Sequence of chain 4.A:
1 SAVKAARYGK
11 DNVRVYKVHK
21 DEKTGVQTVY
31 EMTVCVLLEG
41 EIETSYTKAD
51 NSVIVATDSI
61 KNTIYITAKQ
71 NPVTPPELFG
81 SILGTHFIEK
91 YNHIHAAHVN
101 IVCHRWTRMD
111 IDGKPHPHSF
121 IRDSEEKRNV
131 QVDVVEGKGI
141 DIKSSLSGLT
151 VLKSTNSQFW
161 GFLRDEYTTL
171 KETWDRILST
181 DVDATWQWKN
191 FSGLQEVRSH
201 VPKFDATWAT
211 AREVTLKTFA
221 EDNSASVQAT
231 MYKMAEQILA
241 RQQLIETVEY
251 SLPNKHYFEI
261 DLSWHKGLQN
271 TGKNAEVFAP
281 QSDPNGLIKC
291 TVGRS

Sequence of chain 3.A:
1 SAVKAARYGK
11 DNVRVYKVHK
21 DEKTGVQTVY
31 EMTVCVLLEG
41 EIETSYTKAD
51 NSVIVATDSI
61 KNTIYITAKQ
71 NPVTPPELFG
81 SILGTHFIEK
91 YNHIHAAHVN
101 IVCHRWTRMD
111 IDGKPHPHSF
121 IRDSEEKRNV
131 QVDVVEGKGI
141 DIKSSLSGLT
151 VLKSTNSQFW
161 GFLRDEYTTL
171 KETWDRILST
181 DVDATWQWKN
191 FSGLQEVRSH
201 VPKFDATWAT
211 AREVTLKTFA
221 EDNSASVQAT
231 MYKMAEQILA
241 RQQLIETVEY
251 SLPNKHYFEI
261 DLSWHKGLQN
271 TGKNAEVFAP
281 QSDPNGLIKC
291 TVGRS

Binding-site contacts:
Ligand atom N3 contacts residue PHE159 of chain 3.A at 3.7 Å.
Ligand atom N9 contacts residue THR57 of chain 4.A at 4.1 Å.
Ligand atom C6 contacts residue GLN228 of chain 3.A at 3.7 Å.
Ligand atom O6 contacts residue THR57 of chain 4.A at 3.9 Å.
Ligand atom N8 contacts residue PHE159 of chain 3.A at 3.6 Å.
Ligand atom O6 contacts residue ILE54 of chain 4.A at 3.5 Å.
Ligand atom C2 contacts residue GLN228 of chain 3.A at 3.8 Å.
Ligand atom C5 contacts residue PHE159 of chain 3.A at 3.4 Å (hydrophobic).
Ligand atom N7 contacts residue PHE159 of chain 3.A at 3.6 Å.
Ligand atom O6 contacts residue GLN228 of chain 3.A at 2.9 Å (h-bond).
Ligand atom O2 contacts residue GLN228 of chain 3.A at 3.8 Å.
Ligand atom C6 contacts residue PHE159 of chain 3.A at 3.5 Å (hydrophobic).
Ligand atom O2 contacts residue VAL227 of chain 3.A at 2.9 Å (h-bond).
Ligand atom O2 contacts residue SER226 of chain 3.A at 3.5 Å.
Ligand atom N3 contacts residue ARG176 of chain 3.A at 3.0 Å (salt-bridge).
Ligand atom C2 contacts residue ARG176 of chain 3.A at 3.6 Å.
Ligand atom N7 contacts residue ALA56 of chain 4.A at 3.5 Å.
Ligand atom N1 contacts residue PHE159 of chain 3.A at 3.6 Å.
Ligand atom N8 contacts residue LEU170 of chain 3.A at 3.8 Å.
Ligand atom N9 contacts residue LEU170 of chain 3.A at 4.0 Å.
Ligand atom C5 contacts residue THR57 of chain 4.A at 4.0 Å.
Ligand atom O2 contacts residue PHE159 of chain 3.A at 3.9 Å.
Ligand atom C4 contacts residue ARG176 of chain 3.A at 3.8 Å.
Ligand atom N8 contacts residue THR57 of chain 4.A at 3.3 Å (h-bond).
Ligand atom N9 contacts residue ARG176 of chain 3.A at 3.9 Å.
Ligand atom N7 contacts residue THR57 of chain 4.A at 2.8 Å (h-bond).
Ligand atom C2 contacts residue VAL227 of chain 3.A at 4.0 Å (hydrophobic).
Ligand atom C4 contacts residue ASN254 of chain 3.A at 3.9 Å.
Ligand atom C2 contacts residue ASN254 of chain 3.A at 3.9 Å.
Ligand atom C2 contacts residue PHE159 of chain 3.A at 3.7 Å (hydrophobic).
Ligand atom N8 contacts residue ASP58 of chain 4.A at 4.0 Å.
Ligand atom O2 contacts residue ASN254 of chain 3.A at 4.1 Å.
Ligand atom O2 contacts residue ARG176 of chain 3.A at 2.8 Å (salt-bridge).
Ligand atom N9 contacts residue PHE159 of chain 3.A at 3.5 Å.
Ligand atom O6 contacts residue TYR8 of chain 4.A at 3.8 Å.
Ligand atom N8 contacts residue ALA56 of chain 4.A at 3.8 Å.
Ligand atom N1 contacts residue GLN228 of chain 3.A at 2.9 Å (h-bond).
Ligand atom C4 contacts residue PHE159 of chain 3.A at 3.4 Å (hydrophobic).
Ligand atom O6 contacts residue PHE159 of chain 3.A at 4.0 Å.
Ligand atom N3 contacts residue ASN254 of chain 3.A at 3.4 Å (h-bond).

The protein below binds the small molecule below.
Small molecule (SMILES): O=c1[nH]c(=O)c2nn[nH]c2[nH]1